This protein binds this small molecule.
Small molecule (SMILES): CC(C)[C@H](NC(=O)[C@@H](NC(=O)[C@H](COP(=O)(O)O)NC(=O)[C@H](CCCN=C(N)N)NC(=O)[C@@H](NC(=O)[C@H](Cc1ccccc1)NC(=O)[C@@H](N)COP(=O)(O)O)[C@@H](C)OP(=O)(O)O)[C@@H](C)OP(=O)(O)O)C(=O)N[C@@H](CC(=O)O)C(=O)N[C@H](C=O)[C@@H](C)OP(=O)(O)O

Sequence of chain 1.A:
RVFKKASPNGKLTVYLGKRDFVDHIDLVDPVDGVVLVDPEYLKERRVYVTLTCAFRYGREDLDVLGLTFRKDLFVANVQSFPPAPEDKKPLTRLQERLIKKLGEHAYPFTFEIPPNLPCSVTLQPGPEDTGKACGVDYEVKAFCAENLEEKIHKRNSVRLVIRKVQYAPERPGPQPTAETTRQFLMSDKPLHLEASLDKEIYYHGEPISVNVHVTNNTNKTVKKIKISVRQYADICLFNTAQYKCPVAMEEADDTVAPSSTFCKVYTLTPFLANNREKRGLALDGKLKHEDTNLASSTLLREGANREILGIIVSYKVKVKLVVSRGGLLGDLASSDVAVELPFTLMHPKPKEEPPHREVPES

Sequence of chain 1.E:
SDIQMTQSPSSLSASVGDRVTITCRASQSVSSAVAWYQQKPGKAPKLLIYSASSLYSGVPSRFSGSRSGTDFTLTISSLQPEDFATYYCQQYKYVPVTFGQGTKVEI

Binding-site contacts:
Ligand atom C contacts residue LYS107 of chain 1.A at 3.5 Å.
Ligand atom C contacts residue LYS10 of chain 1.A at 3.5 Å.
Ligand atom O1P contacts residue ARG67 of chain 1.E at 3.3 Å (salt-bridge).
Ligand atom C contacts residue LYS10 of chain 1.A at 3.8 Å.
Ligand atom O2P contacts residue LYS10 of chain 1.A at 2.9 Å (salt-bridge).
Ligand atom O3P contacts residue SER31 of chain 1.E at 3.7 Å.
Ligand atom OG1 contacts residue LYS107 of chain 1.A at 3.6 Å (salt-bridge).
Ligand atom CA contacts residue VAL8 of chain 1.A at 3.8 Å (hydrophobic).
Ligand atom NH2 contacts residue LYS10 of chain 1.A at 3.3 Å (salt-bridge).
Ligand atom CA contacts residue VAL8 of chain 1.A at 3.4 Å (hydrophobic).
Ligand atom O contacts residue ARG7 of chain 1.A at 3.5 Å.
Ligand atom CA contacts residue LYS107 of chain 1.A at 3.7 Å.
Ligand atom P contacts residue ARG7 of chain 1.A at 3.4 Å.
Ligand atom P contacts residue LYS294 of chain 1.A at 3.8 Å.
Ligand atom OG1 contacts residue LYS11 of chain 1.A at 3.6 Å.
Ligand atom OD1 contacts residue ARG103 of chain 1.A at 3.8 Å.
Ligand atom C contacts residue VAL8 of chain 1.A at 3.5 Å (hydrophobic).
Ligand atom CA contacts residue LYS10 of chain 1.A at 3.8 Å.
Ligand atom O3P contacts residue LYS294 of chain 1.A at 2.9 Å (salt-bridge).
Ligand atom O contacts residue PHE9 of chain 1.A at 3.5 Å.
Ligand atom O contacts residue LYS107 of chain 1.A at 3.8 Å.
Ligand atom N contacts residue VAL8 of chain 1.A at 2.8 Å (h-bond).
Ligand atom O1P contacts residue ARG7 of chain 1.A at 2.4 Å (salt-bridge).
Ligand atom O1P contacts residue LYS107 of chain 1.A at 3.5 Å.
Ligand atom CG2 contacts residue VAL8 of chain 1.A at 3.7 Å (hydrophobic).
Ligand atom O1P contacts residue ARG25 of chain 1.A at 2.9 Å (salt-bridge).
Ligand atom CA contacts residue LYS10 of chain 1.A at 3.5 Å.
Ligand atom O contacts residue LYS10 of chain 1.A at 2.8 Å (salt-bridge).
Ligand atom O3P contacts residue ARG67 of chain 1.E at 2.8 Å (salt-bridge).
Ligand atom NE contacts residue LYS10 of chain 1.A at 3.4 Å.
Ligand atom O2P contacts residue LYS11 of chain 1.A at 2.8 Å (salt-bridge).
Ligand atom O2P contacts residue SER31 of chain 1.E at 3.0 Å (h-bond).
Ligand atom CG2 contacts residue LYS10 of chain 1.A at 3.7 Å.
Ligand atom O2P contacts residue ARG7 of chain 1.A at 2.5 Å (salt-bridge).
Ligand atom O contacts residue LYS107 of chain 1.A at 2.5 Å (salt-bridge).
Ligand atom O contacts residue VAL8 of chain 1.A at 2.7 Å (h-bond).
Ligand atom N contacts residue LYS10 of chain 1.A at 2.9 Å (salt-bridge).
Ligand atom C contacts residue LYS107 of chain 1.A at 3.6 Å.
Ligand atom CG2 contacts residue ARG25 of chain 1.A at 3.6 Å.
Ligand atom O2P contacts residue LYS107 of chain 1.A at 3.7 Å.